Sequence of chain 2.A:
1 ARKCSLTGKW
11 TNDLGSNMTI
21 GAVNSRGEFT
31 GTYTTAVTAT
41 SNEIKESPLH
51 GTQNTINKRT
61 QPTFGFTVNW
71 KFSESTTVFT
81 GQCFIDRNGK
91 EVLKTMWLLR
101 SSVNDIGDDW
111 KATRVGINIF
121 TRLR

A small-molecule ligand and the protein it binds are described below.
Small molecule (SMILES): Cn1c(=O)c2[nH]cnc2n(C)c1=O

Binding-site contacts:
Ligand atom C5 contacts residue TRP110 of chain 2.A at 3.4 Å (hydrophobic).
Ligand atom C8 contacts residue TRP110 of chain 2.A at 3.9 Å (hydrophobic).
Ligand atom O6 contacts residue LEU14 of chain 1.A at 3.8 Å.
Ligand atom N1 contacts residue TRP110 of chain 2.A at 3.5 Å.
Ligand atom C8 contacts residue THR35 of chain 1.A at 2.6 Å.
Ligand atom C3 contacts residue THR77 of chain 1.A at 4.3 Å.
Ligand atom C2 contacts residue TRP70 of chain 1.A at 3.5 Å (hydrophobic).
Ligand atom N1 contacts residue TRP70 of chain 1.A at 4.2 Å.
Ligand atom C2 contacts residue TRP110 of chain 2.A at 3.7 Å (hydrophobic).
Ligand atom C1 contacts residue TRP97 of chain 1.A at 3.6 Å (hydrophobic).
Ligand atom C1 contacts residue PHE79 of chain 1.A at 3.9 Å (hydrophobic).
Ligand atom N3 contacts residue TRP70 of chain 1.A at 3.5 Å.
Ligand atom C6 contacts residue TRP110 of chain 2.A at 3.5 Å (hydrophobic).
Ligand atom O6 contacts residue ASN118 of chain 1.A at 3.8 Å.
Ligand atom O6 contacts residue TRP110 of chain 2.A at 3.9 Å.
Ligand atom N9 contacts residue THR38 of chain 1.A at 3.5 Å.
Ligand atom C8 contacts residue THR38 of chain 1.A at 3.4 Å.
Ligand atom O2 contacts residue TRP70 of chain 1.A at 3.4 Å.
Ligand atom N9 contacts residue VAL37 of chain 1.A at 3.2 Å (h-bond).
Ligand atom O2 contacts residue LEU99 of chain 1.A at 3.5 Å.
Ligand atom C1 contacts residue ASN118 of chain 1.A at 4.3 Å.
Ligand atom N7 contacts residue VAL37 of chain 1.A at 3.3 Å.
Ligand atom C2 contacts residue THR77 of chain 1.A at 3.7 Å.
Ligand atom C1 contacts residue THR77 of chain 1.A at 4.0 Å.
Ligand atom N7 contacts residue THR35 of chain 1.A at 2.6 Å (h-bond).
Ligand atom N9 contacts residue THR35 of chain 1.A at 3.2 Å (h-bond).
Ligand atom C3 contacts residue TRP70 of chain 1.A at 3.5 Å (hydrophobic).
Ligand atom C2 contacts residue LEU99 of chain 1.A at 4.1 Å (hydrophobic).
Ligand atom N7 contacts residue TRP110 of chain 2.A at 3.8 Å.
Ligand atom N3 contacts residue LEU99 of chain 1.A at 4.2 Å.
Ligand atom C8 contacts residue VAL37 of chain 1.A at 2.5 Å (hydrophobic).
Ligand atom C3 contacts residue LEU99 of chain 1.A at 3.9 Å (hydrophobic).
Ligand atom C1 contacts residue TRP110 of chain 2.A at 4.2 Å (hydrophobic).
Ligand atom C4 contacts residue TRP70 of chain 1.A at 4.3 Å (hydrophobic).
Ligand atom C4 contacts residue THR35 of chain 1.A at 3.6 Å.
Ligand atom N9 contacts residue TRP110 of chain 2.A at 3.6 Å.
Ligand atom N3 contacts residue TRP110 of chain 2.A at 3.7 Å.
Ligand atom C5 contacts residue THR35 of chain 1.A at 3.3 Å.
Ligand atom O2 contacts residue THR77 of chain 1.A at 2.5 Å (h-bond).
Ligand atom C4 contacts residue TRP110 of chain 2.A at 3.3 Å (hydrophobic).

Sequence of chain 1.A:
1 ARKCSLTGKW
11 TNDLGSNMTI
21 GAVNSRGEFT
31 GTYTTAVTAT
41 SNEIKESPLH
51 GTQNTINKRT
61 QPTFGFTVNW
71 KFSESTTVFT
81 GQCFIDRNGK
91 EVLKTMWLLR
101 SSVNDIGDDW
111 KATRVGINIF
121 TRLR